Sequence of chain 1.A:
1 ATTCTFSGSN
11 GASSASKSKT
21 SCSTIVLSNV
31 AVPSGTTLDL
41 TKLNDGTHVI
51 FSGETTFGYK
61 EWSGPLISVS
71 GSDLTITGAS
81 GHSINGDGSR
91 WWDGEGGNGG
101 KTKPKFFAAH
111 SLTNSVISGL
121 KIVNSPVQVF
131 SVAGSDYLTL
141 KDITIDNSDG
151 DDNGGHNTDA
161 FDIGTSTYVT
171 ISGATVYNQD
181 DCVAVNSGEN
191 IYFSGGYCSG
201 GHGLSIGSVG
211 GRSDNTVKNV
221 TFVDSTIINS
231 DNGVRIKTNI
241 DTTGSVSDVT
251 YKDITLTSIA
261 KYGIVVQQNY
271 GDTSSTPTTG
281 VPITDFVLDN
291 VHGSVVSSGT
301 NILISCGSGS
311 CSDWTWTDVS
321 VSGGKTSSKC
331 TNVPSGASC

A protein and the small-molecule ligand that binds it are described below.
Small molecule (SMILES): OC[C@H]1O[C@H](O)[C@@H](O)[C@@H](O)[C@@H]1O

Binding-site contacts:
Ligand atom C3 contacts residue THR5 of chain 1.A at 3.0 Å.
Ligand atom O3 contacts residue THR3 of chain 1.A at 3.8 Å.
Ligand atom C2 contacts residue THR5 of chain 1.A at 2.5 Å.
Ligand atom C3 contacts residue THR3 of chain 1.A at 3.8 Å.
Ligand atom C4 contacts residue THR5 of chain 1.A at 3.4 Å.
Ligand atom O2 contacts residue THR5 of chain 1.A at 3.7 Å.
Ligand atom C5 contacts residue THR5 of chain 1.A at 2.8 Å.
Ligand atom O2 contacts residue THR3 of chain 1.A at 4.1 Å.
Ligand atom O3 contacts residue THR5 of chain 1.A at 4.4 Å.
Ligand atom C6 contacts residue THR5 of chain 1.A at 4.2 Å.
Ligand atom C1 contacts residue CYS4 of chain 1.A at 4.2 Å (hydrophobic).
Ligand atom O6 contacts residue THR5 of chain 1.A at 4.5 Å.
Ligand atom O4 contacts residue THR5 of chain 1.A at 4.0 Å.
Ligand atom C1 contacts residue THR5 of chain 1.A at 1.4 Å.
Ligand atom C2 contacts residue THR3 of chain 1.A at 4.0 Å.
Ligand atom O5 contacts residue THR5 of chain 1.A at 2.3 Å (h-bond).